The small molecule below binds the protein below.
Small molecule (SMILES): CSCC[C@H](NC(=O)CNC(=O)[C@H](CC(=O)O)NC(=O)[C@H](Cc1ccc(O)cc1)NC(=O)[C@H](CC(C)C)NC(=O)C[NH3+])C(=O)N[C@@H](CCC(=O)O)C(=O)N[C@@H](CC1=CNCN1)C(=O)N[C@@H](CC(C)C)C(=O)O

Sequence of chain 1.A:
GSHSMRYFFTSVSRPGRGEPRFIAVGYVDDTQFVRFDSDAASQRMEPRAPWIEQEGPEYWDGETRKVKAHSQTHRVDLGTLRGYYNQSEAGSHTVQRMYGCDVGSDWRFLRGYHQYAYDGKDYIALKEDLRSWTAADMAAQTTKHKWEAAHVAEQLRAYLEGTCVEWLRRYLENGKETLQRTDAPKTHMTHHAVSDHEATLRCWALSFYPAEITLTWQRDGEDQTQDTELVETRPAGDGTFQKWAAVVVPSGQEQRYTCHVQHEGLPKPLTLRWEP

Binding-site contacts:
Ligand atom O contacts residue TYR85 of chain 1.A at 2.8 Å (h-bond).
Ligand atom CD2 contacts residue VAL77 of chain 1.A at 3.5 Å (hydrophobic).
Ligand atom N contacts residue ASP78 of chain 1.A at 3.0 Å (salt-bridge).
Ligand atom O contacts residue HIS71 of chain 1.A at 2.9 Å (h-bond).
Ligand atom OD1 contacts residue GLY96 of chain 1.D at 3.2 Å (h-bond).
Ligand atom CA contacts residue TYR8 of chain 1.A at 3.3 Å (hydrophobic).
Ligand atom CD1 contacts residue MET46 of chain 1.A at 3.4 Å (hydrophobic).
Ligand atom SD contacts residue ARG93 of chain 1.D at 3.4 Å (salt-bridge).
Ligand atom O contacts residue ARG93 of chain 1.D at 2.9 Å (salt-bridge).
Ligand atom CG contacts residue GLY96 of chain 1.D at 3.4 Å.
Ligand atom OE2 contacts residue VAL153 of chain 1.A at 3.5 Å.
Ligand atom N contacts residue LYS67 of chain 1.A at 3.5 Å (salt-bridge).
Ligand atom C contacts residue TYR8 of chain 1.A at 3.3 Å (hydrophobic).
Ligand atom CA contacts residue GLU64 of chain 1.A at 3.5 Å.
Ligand atom CB contacts residue TYR100 of chain 1.A at 3.4 Å (hydrophobic).
Ligand atom CA contacts residue TYR172 of chain 1.A at 3.5 Å (hydrophobic).
Ligand atom CG contacts residue ARG98 of chain 1.D at 3.4 Å.
Ligand atom CE1 contacts residue TYR32 of chain 1.E at 3.3 Å (hydrophobic).
Ligand atom CE contacts residue TYR34 of chain 1.E at 3.4 Å (hydrophobic).
Ligand atom O contacts residue LYS67 of chain 1.A at 2.9 Å (salt-bridge).
Ligand atom N contacts residue TRP168 of chain 1.A at 3.3 Å.
Ligand atom OD1 contacts residue ARG98 of chain 1.D at 2.9 Å (salt-bridge).
Ligand atom N contacts residue TYR172 of chain 1.A at 2.6 Å (h-bond).
Ligand atom O contacts residue TRP148 of chain 1.A at 2.8 Å (h-bond).
Ligand atom ND1 contacts residue ASN31 of chain 1.E at 3.4 Å.
Ligand atom N contacts residue TYR8 of chain 1.A at 3.0 Å (h-bond).
Ligand atom N contacts residue TYR100 of chain 1.A at 2.9 Å (h-bond).
Ligand atom OE1 contacts residue GLN156 of chain 1.A at 3.0 Å (h-bond).
Ligand atom N contacts residue GLU64 of chain 1.A at 2.9 Å (salt-bridge).
Ligand atom O contacts residue THR144 of chain 1.A at 2.6 Å (h-bond).
Ligand atom O contacts residue TYR160 of chain 1.A at 2.7 Å (h-bond).
Ligand atom O contacts residue TYR32 of chain 1.E at 2.6 Å (h-bond).
Ligand atom CG contacts residue GLU64 of chain 1.A at 3.4 Å.
Ligand atom CD2 contacts residue TYR100 of chain 1.A at 3.2 Å (hydrophobic).
Ligand atom OD2 contacts residue THR95 of chain 1.D at 3.5 Å.
Ligand atom OH contacts residue GLN156 of chain 1.A at 3.0 Å (h-bond).
Ligand atom O contacts residue PHE96 of chain 1.E at 3.4 Å.
Ligand atom CD2 contacts residue TYR8 of chain 1.A at 3.5 Å (hydrophobic).
Ligand atom OXT contacts residue LYS147 of chain 1.A at 3.0 Å (salt-bridge).
Ligand atom OD2 contacts residue GLY96 of chain 1.D at 2.8 Å (h-bond).

Sequence of chain 1.D:
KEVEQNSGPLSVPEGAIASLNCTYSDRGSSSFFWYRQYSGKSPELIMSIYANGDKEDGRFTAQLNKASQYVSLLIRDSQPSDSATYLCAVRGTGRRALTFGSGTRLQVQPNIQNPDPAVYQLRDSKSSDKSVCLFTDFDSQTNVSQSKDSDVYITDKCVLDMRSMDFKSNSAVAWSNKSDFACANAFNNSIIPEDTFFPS

Sequence of chain 1.E:
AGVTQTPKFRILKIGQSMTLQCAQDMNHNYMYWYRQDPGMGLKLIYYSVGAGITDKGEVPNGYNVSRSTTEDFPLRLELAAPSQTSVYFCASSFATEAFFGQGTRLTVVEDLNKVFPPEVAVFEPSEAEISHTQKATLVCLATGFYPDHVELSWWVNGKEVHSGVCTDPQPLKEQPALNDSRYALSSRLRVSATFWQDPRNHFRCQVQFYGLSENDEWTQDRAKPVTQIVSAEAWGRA